This protein binds this small molecule.
Small molecule (SMILES): CCNC(=O)c1ccc2c(c1)nc(C)n2[C@H]1CCN(CC2(O)CCCCC2)C[C@@H]1C

Sequence of chain 1.B:
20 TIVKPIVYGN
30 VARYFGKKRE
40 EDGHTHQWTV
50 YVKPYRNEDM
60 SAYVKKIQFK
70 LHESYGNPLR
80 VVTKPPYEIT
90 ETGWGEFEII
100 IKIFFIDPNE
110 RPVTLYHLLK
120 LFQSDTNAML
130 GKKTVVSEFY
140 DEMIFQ

Binding-site contacts:
Ligand atom C13 contacts residue HIS71 of chain 1.B at 3.4 Å.
Ligand atom C29 contacts residue GLU97 of chain 1.B at 3.8 Å.
Ligand atom N3 contacts residue SER73 of chain 1.B at 3.0 Å (h-bond).
Ligand atom N12 contacts residue HIS71 of chain 1.B at 3.2 Å.
Ligand atom O31 contacts residue GLU95 of chain 1.B at 3.0 Å (salt-bridge).
Ligand atom C18 contacts residue GLU95 of chain 1.B at 3.5 Å.
Ligand atom C2 contacts residue HIS43 of chain 1.B at 3.5 Å.
Ligand atom N12 contacts residue TRP93 of chain 1.B at 3.5 Å.
Ligand atom C27 contacts residue LEU117 of chain 1.B at 3.6 Å (hydrophobic).
Ligand atom C21 contacts residue GLU95 of chain 1.B at 3.4 Å.
Ligand atom C9 contacts residue HIS71 of chain 1.B at 3.7 Å.
Ligand atom C20 contacts residue GLU95 of chain 1.B at 3.5 Å.
Ligand atom N19 contacts residue GLU95 of chain 1.B at 2.9 Å (salt-bridge).
Ligand atom C4 contacts residue TYR74 of chain 1.B at 3.7 Å (hydrophobic).
Ligand atom C8 contacts residue GLY94 of chain 1.B at 3.5 Å.
Ligand atom C7 contacts residue PHE96 of chain 1.B at 3.6 Å (hydrophobic).
Ligand atom C1 contacts residue HIS43 of chain 1.B at 3.8 Å.
Ligand atom C10 contacts residue TRP93 of chain 1.B at 3.4 Å (hydrophobic).
Ligand atom O31 contacts residue PHE96 of chain 1.B at 3.4 Å (h-bond).
Ligand atom C8 contacts residue GLU95 of chain 1.B at 3.5 Å.
Ligand atom C1 contacts residue SER73 of chain 1.B at 3.5 Å.
Ligand atom C10 contacts residue HIS71 of chain 1.B at 3.4 Å.
Ligand atom O31 contacts residue LEU117 of chain 1.B at 3.4 Å.
Ligand atom N14 contacts residue HIS71 of chain 1.B at 3.5 Å (h-bond).
Ligand atom C24 contacts residue GLU95 of chain 1.B at 3.8 Å.
Ligand atom O5 contacts residue TYR74 of chain 1.B at 3.1 Å (h-bond).
Ligand atom C7 contacts residue GLY94 of chain 1.B at 3.1 Å.
Ligand atom C11 contacts residue HIS71 of chain 1.B at 3.7 Å.
Ligand atom C4 contacts residue SER73 of chain 1.B at 3.6 Å.
Ligand atom C6 contacts residue SER73 of chain 1.B at 3.5 Å.
Ligand atom C11 contacts residue SER73 of chain 1.B at 3.1 Å.
Ligand atom O5 contacts residue GLY94 of chain 1.B at 3.5 Å (h-bond).
Ligand atom C4 contacts residue TRP93 of chain 1.B at 3.7 Å (hydrophobic).
Ligand atom C2 contacts residue TYR74 of chain 1.B at 3.5 Å (hydrophobic).
Ligand atom O5 contacts residue TRP93 of chain 1.B at 3.1 Å (h-bond).
Ligand atom C1 contacts residue TYR74 of chain 1.B at 3.8 Å (hydrophobic).
Ligand atom C17 contacts residue GLU95 of chain 1.B at 3.4 Å.
Ligand atom O5 contacts residue GLY92 of chain 1.B at 3.4 Å.
Ligand atom N3 contacts residue TRP93 of chain 1.B at 3.4 Å (h-bond).
Ligand atom C11 contacts residue TRP93 of chain 1.B at 3.4 Å (hydrophobic).